Binding-site contacts:
Ligand atom O7 contacts residue ASN279 of chain 1.B at 4.2 Å.
Ligand atom C7 contacts residue ASN277 of chain 1.B at 3.7 Å.
Ligand atom C4 contacts residue ASN279 of chain 1.B at 4.2 Å.
Ligand atom C3 contacts residue ASN279 of chain 1.B at 3.8 Å.
Ligand atom C7 contacts residue ASN279 of chain 1.B at 3.3 Å.
Ligand atom N2 contacts residue GLU278 of chain 1.B at 4.1 Å.
Ligand atom O7 contacts residue ASN277 of chain 1.B at 3.8 Å.
Ligand atom C8 contacts residue ASN277 of chain 1.B at 3.2 Å.
Ligand atom C1 contacts residue ASN279 of chain 1.B at 1.4 Å.
Ligand atom C5 contacts residue ASN279 of chain 1.B at 3.7 Å.
Ligand atom N2 contacts residue ASN279 of chain 1.B at 2.5 Å (h-bond).
Ligand atom C8 contacts residue ASN279 of chain 1.B at 3.6 Å.
Ligand atom C8 contacts residue GLU278 of chain 1.B at 3.3 Å.
Ligand atom C7 contacts residue GLU278 of chain 1.B at 4.3 Å.
Ligand atom C2 contacts residue ASN279 of chain 1.B at 2.5 Å.
Ligand atom O5 contacts residue ASN279 of chain 1.B at 2.4 Å (h-bond).

The small molecule below binds the protein below.
Small molecule (SMILES): CC(=O)N[C@@H]1[C@@H](O)[C@H](O)[C@@H](CO)O[C@H]1O

Sequence of chain 1.B:
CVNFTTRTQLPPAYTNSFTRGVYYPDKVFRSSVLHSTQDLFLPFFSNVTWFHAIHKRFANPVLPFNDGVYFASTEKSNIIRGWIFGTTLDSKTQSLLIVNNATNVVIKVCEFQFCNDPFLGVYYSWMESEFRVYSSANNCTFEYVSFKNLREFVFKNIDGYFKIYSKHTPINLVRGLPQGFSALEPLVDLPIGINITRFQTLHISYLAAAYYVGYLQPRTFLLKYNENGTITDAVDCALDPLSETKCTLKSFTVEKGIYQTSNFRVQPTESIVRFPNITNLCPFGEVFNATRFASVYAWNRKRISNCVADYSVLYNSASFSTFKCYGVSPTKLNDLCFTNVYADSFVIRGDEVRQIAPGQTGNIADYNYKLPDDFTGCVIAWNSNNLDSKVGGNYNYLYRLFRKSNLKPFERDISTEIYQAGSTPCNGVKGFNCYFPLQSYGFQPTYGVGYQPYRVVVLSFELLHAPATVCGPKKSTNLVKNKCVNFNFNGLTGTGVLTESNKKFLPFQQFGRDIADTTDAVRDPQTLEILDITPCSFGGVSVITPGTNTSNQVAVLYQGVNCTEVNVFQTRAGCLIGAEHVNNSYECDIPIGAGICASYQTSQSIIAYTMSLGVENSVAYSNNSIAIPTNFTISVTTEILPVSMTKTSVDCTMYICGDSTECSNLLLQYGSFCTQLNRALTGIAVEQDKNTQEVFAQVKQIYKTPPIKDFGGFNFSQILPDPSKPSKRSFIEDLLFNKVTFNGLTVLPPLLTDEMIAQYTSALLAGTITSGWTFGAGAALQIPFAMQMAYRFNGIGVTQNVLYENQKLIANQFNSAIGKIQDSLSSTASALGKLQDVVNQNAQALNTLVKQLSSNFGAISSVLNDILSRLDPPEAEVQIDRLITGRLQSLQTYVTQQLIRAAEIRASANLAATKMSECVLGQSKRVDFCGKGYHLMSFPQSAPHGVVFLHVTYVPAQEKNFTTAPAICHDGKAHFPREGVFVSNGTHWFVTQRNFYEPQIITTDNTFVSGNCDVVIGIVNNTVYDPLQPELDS